Sequence of chain 1.C:
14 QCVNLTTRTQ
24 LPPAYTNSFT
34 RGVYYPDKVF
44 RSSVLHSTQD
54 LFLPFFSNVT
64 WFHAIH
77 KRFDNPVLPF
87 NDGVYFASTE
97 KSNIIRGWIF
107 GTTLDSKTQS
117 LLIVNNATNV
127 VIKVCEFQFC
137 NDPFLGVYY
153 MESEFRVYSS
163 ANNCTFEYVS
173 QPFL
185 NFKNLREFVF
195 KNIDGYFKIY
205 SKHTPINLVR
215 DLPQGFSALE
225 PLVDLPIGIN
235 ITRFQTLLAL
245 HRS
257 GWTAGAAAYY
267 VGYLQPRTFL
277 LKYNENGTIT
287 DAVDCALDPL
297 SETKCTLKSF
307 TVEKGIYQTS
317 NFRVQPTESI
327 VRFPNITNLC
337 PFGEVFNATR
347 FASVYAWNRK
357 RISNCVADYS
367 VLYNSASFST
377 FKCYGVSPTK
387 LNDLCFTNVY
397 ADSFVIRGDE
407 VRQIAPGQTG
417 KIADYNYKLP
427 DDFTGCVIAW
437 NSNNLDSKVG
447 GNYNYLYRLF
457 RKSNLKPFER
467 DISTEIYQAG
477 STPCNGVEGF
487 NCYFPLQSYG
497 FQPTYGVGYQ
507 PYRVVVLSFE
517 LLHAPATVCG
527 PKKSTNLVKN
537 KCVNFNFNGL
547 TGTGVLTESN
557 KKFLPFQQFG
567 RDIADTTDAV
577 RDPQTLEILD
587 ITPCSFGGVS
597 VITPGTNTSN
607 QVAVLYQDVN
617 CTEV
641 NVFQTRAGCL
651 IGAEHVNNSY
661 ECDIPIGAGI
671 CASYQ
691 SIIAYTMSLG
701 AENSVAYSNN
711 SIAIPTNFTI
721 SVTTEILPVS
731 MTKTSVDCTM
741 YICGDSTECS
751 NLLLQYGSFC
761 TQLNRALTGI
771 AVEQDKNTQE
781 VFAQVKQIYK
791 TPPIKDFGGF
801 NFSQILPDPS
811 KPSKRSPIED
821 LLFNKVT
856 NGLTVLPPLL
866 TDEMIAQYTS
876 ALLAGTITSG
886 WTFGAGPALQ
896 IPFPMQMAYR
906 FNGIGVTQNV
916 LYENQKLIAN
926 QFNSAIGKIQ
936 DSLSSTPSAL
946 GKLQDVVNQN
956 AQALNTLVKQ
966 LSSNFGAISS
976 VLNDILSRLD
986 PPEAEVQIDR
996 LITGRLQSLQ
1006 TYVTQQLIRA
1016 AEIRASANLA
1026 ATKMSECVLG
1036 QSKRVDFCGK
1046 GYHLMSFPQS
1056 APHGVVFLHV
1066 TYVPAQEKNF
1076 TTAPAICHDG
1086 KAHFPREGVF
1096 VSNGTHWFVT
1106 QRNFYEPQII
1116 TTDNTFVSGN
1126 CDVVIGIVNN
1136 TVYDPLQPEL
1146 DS

Binding-site contacts:
Ligand atom O5 contacts residue VAL127 of chain 1.C at 4.3 Å.
Ligand atom C7 contacts residue ASN122 of chain 1.C at 3.6 Å.
Ligand atom C5 contacts residue ASN122 of chain 1.C at 3.7 Å.
Ligand atom C7 contacts residue THR124 of chain 1.C at 4.1 Å.
Ligand atom O5 contacts residue ASN122 of chain 1.C at 2.4 Å (h-bond).
Ligand atom O6 contacts residue VAL127 of chain 1.C at 4.0 Å.
Ligand atom C1 contacts residue ASN122 of chain 1.C at 1.4 Å.
Ligand atom N2 contacts residue THR124 of chain 1.C at 3.0 Å (h-bond).
Ligand atom C3 contacts residue THR124 of chain 1.C at 3.8 Å.
Ligand atom O7 contacts residue ASN122 of chain 1.C at 3.9 Å.
Ligand atom C8 contacts residue ALA123 of chain 1.C at 4.4 Å (hydrophobic).
Ligand atom C2 contacts residue THR124 of chain 1.C at 3.6 Å.
Ligand atom C8 contacts residue THR124 of chain 1.C at 3.7 Å.
Ligand atom N2 contacts residue ASN122 of chain 1.C at 2.8 Å (h-bond).
Ligand atom C6 contacts residue VAL127 of chain 1.C at 3.7 Å (hydrophobic).
Ligand atom O7 contacts residue PHE157 of chain 1.C at 3.2 Å.
Ligand atom C7 contacts residue PHE157 of chain 1.C at 4.0 Å (hydrophobic).
Ligand atom C4 contacts residue ASN122 of chain 1.C at 4.2 Å.
Ligand atom C2 contacts residue ASN122 of chain 1.C at 2.4 Å.
Ligand atom C5 contacts residue VAL127 of chain 1.C at 4.2 Å (hydrophobic).
Ligand atom C1 contacts residue THR124 of chain 1.C at 3.5 Å.
Ligand atom C3 contacts residue ASN122 of chain 1.C at 3.8 Å.

The small molecule below binds the protein below.
Small molecule (SMILES): CC(=O)N[C@@H]1[C@@H](O)[C@H](O)[C@@H](CO)O[C@H]1O